The protein below binds the small molecule below.
Small molecule (SMILES): CC(=O)N[C@H]1[C@H](O[C@H]2[C@H](O[C@@H]3O[C@@H](C)[C@@H](O)[C@@H](O)[C@@H]3O)[C@@H](NC(C)=O)CO[C@@H]2CO)O[C@H](CO)[C@@H](O)[C@@H]1O

Binding-site contacts:
Ligand atom C7 contacts residue ASN219 of chain 1.B at 3.7 Å.
Ligand atom N2 contacts residue ASN219 of chain 1.B at 2.8 Å (h-bond).
Ligand atom O5 contacts residue PHE80 of chain 1.B at 3.9 Å.
Ligand atom C2 contacts residue ASN219 of chain 1.B at 2.4 Å.
Ligand atom N2 contacts residue ARG82 of chain 1.B at 4.2 Å.
Ligand atom C3 contacts residue ASN219 of chain 1.B at 3.8 Å.
Ligand atom C1 contacts residue ASN219 of chain 1.B at 1.4 Å.
Ligand atom C6 contacts residue PHE80 of chain 1.B at 4.1 Å (hydrophobic).
Ligand atom C8 contacts residue GLN217 of chain 1.B at 4.3 Å.
Ligand atom O7 contacts residue ARG82 of chain 1.B at 3.8 Å.
Ligand atom O7 contacts residue ASN219 of chain 1.B at 4.0 Å.
Ligand atom C7 contacts residue ARG82 of chain 1.B at 4.3 Å.
Ligand atom O5 contacts residue ASN219 of chain 1.B at 2.4 Å (h-bond).
Ligand atom C2 contacts residue ARG82 of chain 1.B at 3.9 Å.
Ligand atom O6 contacts residue PHE80 of chain 1.B at 4.2 Å.
Ligand atom C5 contacts residue ASN219 of chain 1.B at 3.6 Å.
Ligand atom O7 contacts residue PRO83 of chain 1.B at 3.9 Å.
Ligand atom C4 contacts residue ASN219 of chain 1.B at 4.2 Å.
Ligand atom O5 contacts residue ARG82 of chain 1.B at 4.2 Å.
Ligand atom C7 contacts residue PRO83 of chain 1.B at 4.2 Å (hydrophobic).
Ligand atom C1 contacts residue ARG82 of chain 1.B at 3.8 Å.

Sequence of chain 1.B:
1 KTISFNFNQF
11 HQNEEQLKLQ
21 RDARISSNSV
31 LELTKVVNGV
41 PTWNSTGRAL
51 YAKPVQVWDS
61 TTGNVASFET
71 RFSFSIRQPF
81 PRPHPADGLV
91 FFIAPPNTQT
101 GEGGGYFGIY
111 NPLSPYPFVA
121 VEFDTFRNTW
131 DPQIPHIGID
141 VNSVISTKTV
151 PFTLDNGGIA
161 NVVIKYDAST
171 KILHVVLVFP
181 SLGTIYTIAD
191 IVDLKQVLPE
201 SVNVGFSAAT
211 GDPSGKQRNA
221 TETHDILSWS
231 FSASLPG